A small-molecule ligand and the protein it binds are described below.
Small molecule (SMILES): O=C(O)[C@@H]1CCCN1

Sequence of chain 1.C:
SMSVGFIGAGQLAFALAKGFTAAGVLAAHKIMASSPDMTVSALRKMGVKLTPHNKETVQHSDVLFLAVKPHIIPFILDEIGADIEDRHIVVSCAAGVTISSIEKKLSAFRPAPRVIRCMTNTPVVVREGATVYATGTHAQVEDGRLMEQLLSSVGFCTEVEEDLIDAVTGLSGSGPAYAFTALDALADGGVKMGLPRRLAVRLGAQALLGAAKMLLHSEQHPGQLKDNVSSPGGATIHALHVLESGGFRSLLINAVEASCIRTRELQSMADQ

Binding-site contacts:
Ligand atom OXT contacts residue GLU185 of chain 1.C at 3.2 Å.
Ligand atom CA contacts residue GLU185 of chain 1.C at 4.2 Å.
Ligand atom C contacts residue GLU185 of chain 1.C at 3.4 Å.
Ligand atom OXT contacts residue ALA158 of chain 1.C at 3.8 Å.
Ligand atom N contacts residue THR159 of chain 1.C at 2.7 Å (h-bond).
Ligand atom C contacts residue GLU186 of chain 1.C at 3.6 Å.
Ligand atom CG contacts residue GLU185 of chain 1.C at 4.3 Å.
Ligand atom O contacts residue GLU186 of chain 1.C at 3.5 Å (salt-bridge).
Ligand atom CA contacts residue THR159 of chain 1.C at 3.4 Å.
Ligand atom CB contacts residue GLU185 of chain 1.C at 3.7 Å.
Ligand atom O contacts residue GLU185 of chain 1.C at 3.6 Å.
Ligand atom CD contacts residue GLU183 of chain 1.C at 4.2 Å.
Ligand atom C contacts residue THR159 of chain 1.C at 4.2 Å.
Ligand atom CD contacts residue THR159 of chain 1.C at 3.2 Å.
Ligand atom OXT contacts residue GLU186 of chain 1.C at 2.8 Å (salt-bridge).
Ligand atom OXT contacts residue VAL184 of chain 1.C at 3.8 Å.